This small molecule binds to this protein.
Small molecule (SMILES): O=P(O)(O)OC[C@H]1O[C@@H](O)[C@H](O)[C@@H]1O

Binding-site contacts:
Ligand atom O3X contacts residue PHE387 of chain 1.B at 4.1 Å.
Ligand atom O3X contacts residue ASN472 of chain 1.A at 3.0 Å (h-bond).
Ligand atom O2 contacts residue ADP1 of chain 1.C at 3.6 Å.
Ligand atom O3 contacts residue TYR473 of chain 1.A at 4.0 Å.
Ligand atom C4 contacts residue ADP1 of chain 1.C at 3.0 Å.
Ligand atom O4 contacts residue TYR473 of chain 1.A at 3.8 Å.
Ligand atom C3 contacts residue ADP1 of chain 1.C at 2.9 Å.
Ligand atom C2 contacts residue PRO491 of chain 1.A at 3.6 Å (hydrophobic).
Ligand atom O3X contacts residue ARG425 of chain 1.A at 2.5 Å (salt-bridge).
Ligand atom O5 contacts residue PHE387 of chain 1.B at 3.6 Å.
Ligand atom O2 contacts residue TYR473 of chain 1.A at 3.6 Å.
Ligand atom C5 contacts residue ADP1 of chain 1.C at 3.4 Å.
Ligand atom C3 contacts residue ARG425 of chain 1.A at 4.2 Å.
Ligand atom O3X contacts residue ARG314 of chain 1.B at 2.8 Å (salt-bridge).
Ligand atom C1 contacts residue GLY489 of chain 1.A at 3.4 Å.
Ligand atom P' contacts residue ARG314 of chain 1.B at 3.9 Å.
Ligand atom C2 contacts residue ADP1 of chain 1.C at 2.4 Å.
Ligand atom C4 contacts residue ASN472 of chain 1.A at 4.0 Å.
Ligand atom O3 contacts residue ASN472 of chain 1.A at 3.0 Å (h-bond).
Ligand atom O2 contacts residue ASP469 of chain 1.A at 2.8 Å (salt-bridge).
Ligand atom C1 contacts residue ADP1 of chain 1.C at 1.4 Å.
Ligand atom C3 contacts residue ASN472 of chain 1.A at 3.9 Å.
Ligand atom O2 contacts residue TYR485 of chain 1.A at 3.6 Å.
Ligand atom O3X contacts residue LEU311 of chain 1.B at 3.8 Å.
Ligand atom O5 contacts residue ARG425 of chain 1.A at 4.1 Å.
Ligand atom P' contacts residue ARG425 of chain 1.A at 3.6 Å.
Ligand atom C3 contacts residue ASP469 of chain 1.A at 3.4 Å.
Ligand atom O4 contacts residue ADP1 of chain 1.C at 2.3 Å (h-bond).
Ligand atom C5 contacts residue ASN472 of chain 1.A at 4.0 Å.
Ligand atom O2X contacts residue ARG425 of chain 1.A at 2.9 Å (salt-bridge).
Ligand atom C1 contacts residue PRO491 of chain 1.A at 3.8 Å (hydrophobic).
Ligand atom P' contacts residue ASN472 of chain 1.A at 3.6 Å.
Ligand atom O2X contacts residue ASN472 of chain 1.A at 4.2 Å.
Ligand atom O3 contacts residue ASP469 of chain 1.A at 2.8 Å (salt-bridge).
Ligand atom O5 contacts residue ASN472 of chain 1.A at 3.0 Å (h-bond).
Ligand atom P' contacts residue PHE387 of chain 1.B at 4.2 Å.
Ligand atom O1X contacts residue PHE387 of chain 1.B at 3.5 Å.
Ligand atom C2 contacts residue ASP469 of chain 1.A at 3.8 Å.
Ligand atom O3 contacts residue ARG425 of chain 1.A at 3.7 Å.
Ligand atom O1X contacts residue ARG314 of chain 1.B at 3.0 Å (salt-bridge).

Sequence of chain 1.A:
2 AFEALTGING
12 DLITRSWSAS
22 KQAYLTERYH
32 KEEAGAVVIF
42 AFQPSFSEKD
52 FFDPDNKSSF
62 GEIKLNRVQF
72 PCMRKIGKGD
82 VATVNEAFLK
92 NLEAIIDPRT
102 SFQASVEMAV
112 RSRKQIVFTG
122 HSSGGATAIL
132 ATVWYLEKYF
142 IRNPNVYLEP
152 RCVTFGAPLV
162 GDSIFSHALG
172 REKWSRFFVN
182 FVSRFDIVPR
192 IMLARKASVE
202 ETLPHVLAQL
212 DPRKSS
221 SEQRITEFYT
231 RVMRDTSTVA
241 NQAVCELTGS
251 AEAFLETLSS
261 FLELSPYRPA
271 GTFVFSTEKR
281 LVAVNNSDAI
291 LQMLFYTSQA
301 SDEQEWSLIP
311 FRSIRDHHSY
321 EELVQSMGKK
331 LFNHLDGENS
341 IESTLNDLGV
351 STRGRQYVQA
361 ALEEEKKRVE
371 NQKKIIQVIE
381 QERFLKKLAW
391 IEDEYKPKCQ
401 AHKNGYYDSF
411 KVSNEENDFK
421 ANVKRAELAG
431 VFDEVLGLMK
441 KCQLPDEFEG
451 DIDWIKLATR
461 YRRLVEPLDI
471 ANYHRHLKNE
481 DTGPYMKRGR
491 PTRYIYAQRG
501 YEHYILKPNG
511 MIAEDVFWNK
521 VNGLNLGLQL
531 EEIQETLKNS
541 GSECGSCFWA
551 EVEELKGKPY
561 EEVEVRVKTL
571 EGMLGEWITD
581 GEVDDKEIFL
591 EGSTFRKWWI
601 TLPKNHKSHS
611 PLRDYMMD

Sequence of chain 1.B:
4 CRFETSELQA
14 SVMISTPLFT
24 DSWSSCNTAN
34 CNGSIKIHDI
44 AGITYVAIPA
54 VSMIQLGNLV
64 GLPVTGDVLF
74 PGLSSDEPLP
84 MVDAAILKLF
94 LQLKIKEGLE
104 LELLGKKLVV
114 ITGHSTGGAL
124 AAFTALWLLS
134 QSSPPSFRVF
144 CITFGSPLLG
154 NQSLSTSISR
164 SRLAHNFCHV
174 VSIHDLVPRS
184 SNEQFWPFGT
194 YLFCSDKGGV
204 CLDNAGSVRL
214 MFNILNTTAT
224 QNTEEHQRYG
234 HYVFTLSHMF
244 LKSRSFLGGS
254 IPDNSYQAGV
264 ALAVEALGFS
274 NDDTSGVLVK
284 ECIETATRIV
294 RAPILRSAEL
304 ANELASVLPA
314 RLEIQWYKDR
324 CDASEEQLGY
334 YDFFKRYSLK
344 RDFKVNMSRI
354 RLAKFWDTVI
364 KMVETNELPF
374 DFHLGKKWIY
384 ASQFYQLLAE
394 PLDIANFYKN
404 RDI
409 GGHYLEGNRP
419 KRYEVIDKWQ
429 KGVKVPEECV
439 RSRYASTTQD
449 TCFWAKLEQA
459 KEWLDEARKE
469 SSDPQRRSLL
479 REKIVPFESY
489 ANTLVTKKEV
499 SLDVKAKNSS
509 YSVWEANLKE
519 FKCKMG